Sequence of chain 1.A:
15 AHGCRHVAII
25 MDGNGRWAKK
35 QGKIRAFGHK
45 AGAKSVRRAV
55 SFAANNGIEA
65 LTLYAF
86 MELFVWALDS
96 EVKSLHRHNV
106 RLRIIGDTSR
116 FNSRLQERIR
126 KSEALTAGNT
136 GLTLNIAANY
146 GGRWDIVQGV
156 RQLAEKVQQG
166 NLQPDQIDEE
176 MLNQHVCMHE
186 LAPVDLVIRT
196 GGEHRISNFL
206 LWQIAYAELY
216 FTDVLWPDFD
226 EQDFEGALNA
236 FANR

The small molecule below binds the protein below.
Small molecule (SMILES): CCCCCCCCCCOc1cccc(C(=O)/C=C(\O)C(=O)O)c1

Binding-site contacts:
Ligand atom CAG contacts residue SER55 of chain 1.A at 3.9 Å.
Ligand atom CAQ contacts residue VAL54 of chain 1.A at 3.9 Å (hydrophobic).
Ligand atom CAX contacts residue HIS103 of chain 1.A at 3.5 Å.
Ligand atom CAI contacts residue HIS103 of chain 1.A at 3.6 Å.
Ligand atom CAH contacts residue VAL54 of chain 1.A at 3.7 Å (hydrophobic).
Ligand atom OAT contacts residue VAL54 of chain 1.A at 3.9 Å.
Ligand atom CAY contacts residue SER55 of chain 1.A at 3.3 Å.
Ligand atom CAY contacts residue HIS103 of chain 1.A at 3.2 Å.
Ligand atom CAA contacts residue LEU93 of chain 1.A at 3.5 Å (hydrophobic).
Ligand atom CAV contacts residue SER55 of chain 1.A at 3.5 Å.
Ligand atom CAU contacts residue HIS103 of chain 1.A at 3.6 Å.
Ligand atom OAT contacts residue HIS103 of chain 1.A at 3.9 Å.
Ligand atom CAF contacts residue HIS103 of chain 1.A at 2.8 Å.
Ligand atom CAW contacts residue HIS103 of chain 1.A at 3.5 Å.
Ligand atom CAP contacts residue ARG51 of chain 1.A at 4.0 Å.
Ligand atom OAC contacts residue SER55 of chain 1.A at 3.6 Å.
Ligand atom CAK contacts residue ILE141 of chain 1.A at 3.0 Å (hydrophobic).
Ligand atom CAH contacts residue VAL105 of chain 1.A at 3.8 Å (hydrophobic).
Ligand atom CAM contacts residue ILE141 of chain 1.A at 3.4 Å (hydrophobic).
Ligand atom CAN contacts residue 0YZ1 of chain 1.D at 3.8 Å.
Ligand atom CAL contacts residue GLU96 of chain 1.A at 4.0 Å.
Ligand atom CAG contacts residue HIS103 of chain 1.A at 3.5 Å.
Ligand atom CAN contacts residue GLU96 of chain 1.A at 3.9 Å.
Ligand atom CAR contacts residue SER99 of chain 1.A at 3.6 Å.
Ligand atom CAP contacts residue GLU96 of chain 1.A at 3.6 Å.
Ligand atom CAO contacts residue VAL50 of chain 1.A at 4.0 Å (hydrophobic).
Ligand atom CAL contacts residue ILE141 of chain 1.A at 3.6 Å (hydrophobic).
Ligand atom OAC contacts residue ASN59 of chain 1.A at 3.1 Å (h-bond).
Ligand atom CAV contacts residue HIS103 of chain 1.A at 3.5 Å.
Ligand atom CAQ contacts residue LEU100 of chain 1.A at 3.9 Å (hydrophobic).
Ligand atom OAB contacts residue HIS103 of chain 1.A at 3.2 Å (h-bond).
Ligand atom CAG contacts residue ALA58 of chain 1.A at 3.4 Å (hydrophobic).
Ligand atom CAI contacts residue ALA58 of chain 1.A at 3.9 Å (hydrophobic).
Ligand atom CAA contacts residue ILE141 of chain 1.A at 3.6 Å (hydrophobic).
Ligand atom CAS contacts residue SER99 of chain 1.A at 4.0 Å.
Ligand atom CAJ contacts residue HIS103 of chain 1.A at 3.5 Å.
Ligand atom CAX contacts residue SER55 of chain 1.A at 3.7 Å.
Ligand atom CAH contacts residue HIS103 of chain 1.A at 3.4 Å.
Ligand atom CAJ contacts residue SER55 of chain 1.A at 3.1 Å.
Ligand atom CAI contacts residue SER55 of chain 1.A at 3.7 Å.